A small-molecule ligand and the protein it binds are described below.
Small molecule (SMILES): CC(C)CCC[C@@H](C)[C@H]1CC[C@H]2[C@@H]3CC=C4C[C@@H](O)CC[C@]4(C)[C@H]3CC[C@]12C

Sequence of chain 1.A:
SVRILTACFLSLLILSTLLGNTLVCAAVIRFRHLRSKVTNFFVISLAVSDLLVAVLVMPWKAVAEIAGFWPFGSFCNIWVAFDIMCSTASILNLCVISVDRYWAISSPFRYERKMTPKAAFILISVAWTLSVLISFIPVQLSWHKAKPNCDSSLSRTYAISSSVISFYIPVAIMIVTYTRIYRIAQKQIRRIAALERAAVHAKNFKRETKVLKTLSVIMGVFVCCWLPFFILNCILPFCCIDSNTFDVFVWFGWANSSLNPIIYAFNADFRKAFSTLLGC

Binding-site contacts:
Ligand atom C25 contacts residue CYS341 of chain 1.A at 3.9 Å (hydrophobic).
Ligand atom C26 contacts residue ILE338 of chain 1.A at 3.8 Å (hydrophobic).
Ligand atom C19 contacts residue ARG240 of chain 1.A at 4.4 Å.
Ligand atom C19 contacts residue PHE345 of chain 1.A at 3.7 Å (hydrophobic).
Ligand atom C26 contacts residue TYR252 of chain 1.A at 3.4 Å (hydrophobic).
Ligand atom C18 contacts residue PHE345 of chain 1.A at 3.7 Å (hydrophobic).
Ligand atom C11 contacts residue PHE345 of chain 1.A at 4.2 Å (hydrophobic).
Ligand atom C26 contacts residue CYS341 of chain 1.A at 4.2 Å (hydrophobic).